The small molecule below binds the protein below.
Small molecule (SMILES): CNC(=O)C[C@@H](Cc1ccc(OP(=O)(O)O)cc1)C(=O)N[C@H](C(=O)N[C@@H](CC(N)=O)C(N)=O)C(C)C

Binding-site contacts:
Ligand atom CBJ contacts residue ARG15 of chain 1.A at 3.3 Å.
Ligand atom OBE contacts residue ARG15 of chain 1.A at 3.8 Å.
Ligand atom OAD contacts residue ARG15 of chain 1.A at 2.8 Å (salt-bridge).
Ligand atom OBG contacts residue ARG34 of chain 1.A at 3.5 Å (salt-bridge).
Ligand atom CAC contacts residue ARG15 of chain 1.A at 3.7 Å.
Ligand atom OBG contacts residue SER36 of chain 1.A at 2.8 Å (h-bond).
Ligand atom OBE contacts residue SER38 of chain 1.A at 3.4 Å (h-bond).
Ligand atom OBG contacts residue SER44 of chain 1.A at 2.7 Å (h-bond).
Ligand atom CAQ contacts residue LYS57 of chain 1.A at 3.7 Å.
Ligand atom CAX contacts residue HIS55 of chain 1.A at 3.4 Å.
Ligand atom CAG contacts residue HIS55 of chain 1.A at 3.4 Å.
Ligand atom OAM contacts residue TRP69 of chain 1.A at 3.6 Å.
Ligand atom CAW contacts residue PHE56 of chain 1.A at 3.6 Å (hydrophobic).
Ligand atom CAZ contacts residue LYS57 of chain 1.A at 3.5 Å.
Ligand atom CAP contacts residue TRP69 of chain 1.A at 3.6 Å (hydrophobic).
Ligand atom NAR contacts residue LEU68 of chain 1.A at 2.9 Å (h-bond).
Ligand atom OBI contacts residue SER36 of chain 1.A at 3.6 Å.
Ligand atom CBB contacts residue LYS57 of chain 1.A at 3.5 Å.
Ligand atom CBA contacts residue LYS57 of chain 1.A at 3.3 Å.
Ligand atom CAH contacts residue HIS55 of chain 1.A at 3.6 Å.
Ligand atom CAY contacts residue PHE56 of chain 1.A at 3.5 Å (hydrophobic).
Ligand atom CAW contacts residue HIS55 of chain 1.A at 3.8 Å.
Ligand atom NAJ contacts residue HIS55 of chain 1.A at 2.9 Å (h-bond).
Ligand atom OBH contacts residue ARG34 of chain 1.A at 2.7 Å (salt-bridge).
Ligand atom OAS contacts residue LYS57 of chain 1.A at 2.8 Å (salt-bridge).
Ligand atom OAS contacts residue PHE56 of chain 1.A at 3.4 Å.
Ligand atom PBF contacts residue SER38 of chain 1.A at 3.5 Å.
Ligand atom CAP contacts residue LEU68 of chain 1.A at 3.5 Å (hydrophobic).
Ligand atom CAZ contacts residue HIS55 of chain 1.A at 3.8 Å.
Ligand atom CBK contacts residue ARG15 of chain 1.A at 3.9 Å.
Ligand atom OBI contacts residue SER38 of chain 1.A at 2.7 Å (h-bond).
Ligand atom CBK contacts residue LYS57 of chain 1.A at 3.7 Å.
Ligand atom CAO contacts residue TRP69 of chain 1.A at 3.6 Å (hydrophobic).
Ligand atom OBH contacts residue ARG15 of chain 1.A at 2.8 Å (salt-bridge).
Ligand atom CAA contacts residue ARG15 of chain 1.A at 3.4 Å.
Ligand atom CAQ contacts residue LEU68 of chain 1.A at 3.7 Å (hydrophobic).
Ligand atom NAR contacts residue LYS57 of chain 1.A at 2.8 Å (salt-bridge).
Ligand atom OBG contacts residue SER38 of chain 1.A at 3.9 Å.
Ligand atom CBD contacts residue ARG15 of chain 1.A at 3.6 Å.
Ligand atom PBF contacts residue SER36 of chain 1.A at 3.7 Å.

Sequence of chain 1.A:
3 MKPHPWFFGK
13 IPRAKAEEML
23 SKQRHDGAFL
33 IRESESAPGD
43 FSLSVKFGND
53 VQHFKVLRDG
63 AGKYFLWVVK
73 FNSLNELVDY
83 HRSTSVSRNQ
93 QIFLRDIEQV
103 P